Sequence of chain 1.A:
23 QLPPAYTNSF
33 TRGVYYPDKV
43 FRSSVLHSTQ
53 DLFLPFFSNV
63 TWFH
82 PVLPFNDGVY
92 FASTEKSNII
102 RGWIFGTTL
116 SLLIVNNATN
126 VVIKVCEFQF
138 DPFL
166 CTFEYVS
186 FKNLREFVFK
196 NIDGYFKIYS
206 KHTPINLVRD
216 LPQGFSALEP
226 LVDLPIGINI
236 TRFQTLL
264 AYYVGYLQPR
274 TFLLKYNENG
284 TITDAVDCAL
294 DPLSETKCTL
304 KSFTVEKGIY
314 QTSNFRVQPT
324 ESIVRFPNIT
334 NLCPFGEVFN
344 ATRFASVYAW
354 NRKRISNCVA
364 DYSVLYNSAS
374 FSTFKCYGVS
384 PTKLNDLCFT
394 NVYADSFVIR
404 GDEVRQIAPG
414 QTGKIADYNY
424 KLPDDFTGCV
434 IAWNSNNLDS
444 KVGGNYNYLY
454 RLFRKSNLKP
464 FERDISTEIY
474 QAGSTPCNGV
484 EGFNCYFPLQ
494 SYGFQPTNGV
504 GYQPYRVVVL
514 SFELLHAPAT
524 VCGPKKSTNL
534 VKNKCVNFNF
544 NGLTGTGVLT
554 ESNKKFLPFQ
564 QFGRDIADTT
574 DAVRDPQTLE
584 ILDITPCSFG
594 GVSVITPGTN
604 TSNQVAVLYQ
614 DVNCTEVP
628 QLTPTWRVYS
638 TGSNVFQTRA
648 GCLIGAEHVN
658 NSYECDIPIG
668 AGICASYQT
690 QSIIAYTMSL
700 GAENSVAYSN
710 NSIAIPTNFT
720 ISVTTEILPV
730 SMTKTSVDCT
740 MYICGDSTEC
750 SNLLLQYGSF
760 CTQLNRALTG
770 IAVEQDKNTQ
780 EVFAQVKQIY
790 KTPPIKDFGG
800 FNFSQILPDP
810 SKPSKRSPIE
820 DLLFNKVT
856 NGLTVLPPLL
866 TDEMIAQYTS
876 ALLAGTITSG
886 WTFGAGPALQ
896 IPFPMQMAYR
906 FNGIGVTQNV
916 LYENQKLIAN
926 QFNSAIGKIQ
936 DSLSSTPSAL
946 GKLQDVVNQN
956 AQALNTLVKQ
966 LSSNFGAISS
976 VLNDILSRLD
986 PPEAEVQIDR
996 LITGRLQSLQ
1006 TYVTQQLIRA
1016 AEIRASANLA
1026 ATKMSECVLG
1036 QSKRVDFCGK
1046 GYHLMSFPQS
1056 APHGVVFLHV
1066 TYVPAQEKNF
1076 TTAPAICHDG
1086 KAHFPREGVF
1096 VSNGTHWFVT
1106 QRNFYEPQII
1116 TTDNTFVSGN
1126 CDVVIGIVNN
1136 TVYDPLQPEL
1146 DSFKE

Sequence of chain 1.B:
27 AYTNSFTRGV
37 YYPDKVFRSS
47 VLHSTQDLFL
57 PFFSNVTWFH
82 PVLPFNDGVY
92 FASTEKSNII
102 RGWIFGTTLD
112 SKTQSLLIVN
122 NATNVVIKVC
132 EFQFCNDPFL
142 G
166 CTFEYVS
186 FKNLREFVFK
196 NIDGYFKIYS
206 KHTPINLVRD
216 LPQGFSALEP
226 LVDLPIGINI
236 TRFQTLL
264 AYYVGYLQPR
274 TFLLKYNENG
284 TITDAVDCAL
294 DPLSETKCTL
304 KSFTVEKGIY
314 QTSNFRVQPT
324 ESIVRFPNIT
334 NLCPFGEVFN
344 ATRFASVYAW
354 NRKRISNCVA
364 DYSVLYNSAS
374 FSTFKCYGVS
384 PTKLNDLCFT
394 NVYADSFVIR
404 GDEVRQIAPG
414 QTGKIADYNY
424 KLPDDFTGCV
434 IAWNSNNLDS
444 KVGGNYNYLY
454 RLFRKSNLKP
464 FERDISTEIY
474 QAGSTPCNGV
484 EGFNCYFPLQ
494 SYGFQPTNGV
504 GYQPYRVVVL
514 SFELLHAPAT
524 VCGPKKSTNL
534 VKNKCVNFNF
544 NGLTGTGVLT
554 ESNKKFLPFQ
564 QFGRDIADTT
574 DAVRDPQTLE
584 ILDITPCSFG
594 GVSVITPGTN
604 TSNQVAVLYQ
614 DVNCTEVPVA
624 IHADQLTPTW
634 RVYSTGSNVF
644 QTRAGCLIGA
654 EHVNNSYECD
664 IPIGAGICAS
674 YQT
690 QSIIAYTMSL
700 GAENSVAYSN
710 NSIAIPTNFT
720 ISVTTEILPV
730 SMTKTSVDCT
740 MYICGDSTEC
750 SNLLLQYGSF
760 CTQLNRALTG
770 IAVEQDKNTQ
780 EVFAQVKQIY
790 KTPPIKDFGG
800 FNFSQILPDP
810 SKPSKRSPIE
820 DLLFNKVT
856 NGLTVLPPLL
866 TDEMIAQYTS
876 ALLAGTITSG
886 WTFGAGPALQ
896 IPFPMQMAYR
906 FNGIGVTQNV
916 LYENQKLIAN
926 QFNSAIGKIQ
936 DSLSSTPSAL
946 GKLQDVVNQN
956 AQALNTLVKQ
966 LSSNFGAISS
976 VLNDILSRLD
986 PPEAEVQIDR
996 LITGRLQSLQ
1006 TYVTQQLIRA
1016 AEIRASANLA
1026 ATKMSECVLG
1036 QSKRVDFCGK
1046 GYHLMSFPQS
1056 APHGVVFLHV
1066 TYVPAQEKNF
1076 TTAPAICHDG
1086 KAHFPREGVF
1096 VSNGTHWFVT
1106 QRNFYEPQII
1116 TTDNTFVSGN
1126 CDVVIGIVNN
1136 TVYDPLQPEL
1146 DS

Binding-site contacts:
Ligand atom O7 contacts residue ASN709 of chain 1.B at 3.7 Å.
Ligand atom O5 contacts residue ASP796 of chain 1.A at 4.3 Å.
Ligand atom C8 contacts residue ILE1130 of chain 1.B at 4.2 Å (hydrophobic).
Ligand atom C7 contacts residue ASN709 of chain 1.B at 3.4 Å.
Ligand atom C8 contacts residue ASN709 of chain 1.B at 4.4 Å.
Ligand atom C4 contacts residue ASN709 of chain 1.B at 4.2 Å.
Ligand atom C1 contacts residue ASN709 of chain 1.B at 1.4 Å.
Ligand atom C5 contacts residue ASN709 of chain 1.B at 3.6 Å.
Ligand atom C3 contacts residue ASN709 of chain 1.B at 3.7 Å.
Ligand atom N2 contacts residue ASN709 of chain 1.B at 2.8 Å (h-bond).
Ligand atom O5 contacts residue ASN709 of chain 1.B at 2.4 Å (h-bond).
Ligand atom C8 contacts residue GLY1131 of chain 1.B at 3.6 Å.
Ligand atom C2 contacts residue ASN709 of chain 1.B at 2.4 Å.

This protein binds this small molecule.
Small molecule (SMILES): CC(=O)N[C@H]1[C@H](O[C@H]2[C@H](O)[C@@H](NC(C)=O)CO[C@@H]2CO)O[C@H](CO)[C@@H](O)[C@@H]1O